Sequence of chain 1.B:
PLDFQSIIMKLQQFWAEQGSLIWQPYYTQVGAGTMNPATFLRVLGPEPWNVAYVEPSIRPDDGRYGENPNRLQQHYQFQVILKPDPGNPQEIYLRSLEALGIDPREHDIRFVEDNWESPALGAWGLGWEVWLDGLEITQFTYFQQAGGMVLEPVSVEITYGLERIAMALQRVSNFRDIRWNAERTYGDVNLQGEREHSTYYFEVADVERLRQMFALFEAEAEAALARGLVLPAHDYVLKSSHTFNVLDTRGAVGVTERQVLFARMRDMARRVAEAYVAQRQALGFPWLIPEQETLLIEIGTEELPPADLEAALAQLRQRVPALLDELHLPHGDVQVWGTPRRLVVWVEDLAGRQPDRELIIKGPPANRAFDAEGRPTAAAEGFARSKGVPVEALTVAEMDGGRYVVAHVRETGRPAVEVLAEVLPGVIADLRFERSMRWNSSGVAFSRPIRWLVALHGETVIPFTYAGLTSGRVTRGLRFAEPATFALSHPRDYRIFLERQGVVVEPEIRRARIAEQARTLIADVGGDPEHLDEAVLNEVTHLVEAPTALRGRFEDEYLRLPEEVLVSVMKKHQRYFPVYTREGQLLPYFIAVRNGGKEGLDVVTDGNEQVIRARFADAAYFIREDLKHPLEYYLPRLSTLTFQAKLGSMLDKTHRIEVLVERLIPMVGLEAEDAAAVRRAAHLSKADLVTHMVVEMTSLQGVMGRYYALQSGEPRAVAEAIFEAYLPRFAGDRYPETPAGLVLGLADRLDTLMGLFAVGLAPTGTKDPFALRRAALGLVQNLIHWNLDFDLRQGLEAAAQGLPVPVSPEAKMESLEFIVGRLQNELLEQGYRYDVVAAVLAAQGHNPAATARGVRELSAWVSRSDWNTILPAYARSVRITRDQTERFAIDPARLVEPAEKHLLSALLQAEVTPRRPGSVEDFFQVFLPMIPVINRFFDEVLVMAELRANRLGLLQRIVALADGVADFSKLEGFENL

This small molecule binds to this protein.
Small molecule (SMILES): NCC(=O)O

Binding-site contacts:
Ligand atom N contacts residue ALA35 of chain 1.B at 4.2 Å.
Ligand atom OXT contacts residue TRP119 of chain 1.B at 3.7 Å.
Ligand atom CA contacts residue THR37 of chain 1.B at 4.4 Å.
Ligand atom OXT contacts residue GLN80 of chain 1.B at 3.6 Å.
Ligand atom N contacts residue GLU160 of chain 1.B at 2.7 Å (salt-bridge).
Ligand atom C contacts residue THR162 of chain 1.B at 3.9 Å.
Ligand atom CA contacts residue TRP119 of chain 1.B at 3.6 Å (hydrophobic).
Ligand atom OXT contacts residue GLN142 of chain 1.B at 3.9 Å.
Ligand atom N contacts residue TRP119 of chain 1.B at 3.2 Å.
Ligand atom O contacts residue GLN80 of chain 1.B at 2.9 Å (h-bond).
Ligand atom N contacts residue THR162 of chain 1.B at 3.7 Å.
Ligand atom C contacts residue TRP119 of chain 1.B at 3.5 Å (hydrophobic).
Ligand atom O contacts residue THR162 of chain 1.B at 4.3 Å.
Ligand atom CA contacts residue GLU160 of chain 1.B at 3.1 Å.
Ligand atom CA contacts residue THR162 of chain 1.B at 3.3 Å.
Ligand atom O contacts residue ALA35 of chain 1.B at 3.6 Å.
Ligand atom O contacts residue TRP119 of chain 1.B at 3.8 Å.
Ligand atom N contacts residue THR37 of chain 1.B at 3.0 Å (h-bond).
Ligand atom CA contacts residue GLN142 of chain 1.B at 4.2 Å.
Ligand atom C contacts residue GLN80 of chain 1.B at 3.5 Å.
Ligand atom OXT contacts residue THR162 of chain 1.B at 4.0 Å.